Binding-site contacts:
Ligand atom O1 contacts residue GLY179 of chain 2.B at 3.6 Å (h-bond).
Ligand atom O4 contacts residue GLU294 of chain 2.B at 4.1 Å.
Ligand atom O5 contacts residue SER129 of chain 2.B at 2.7 Å (h-bond).
Ligand atom O1 contacts residue CYS184 of chain 2.B at 3.6 Å.
Ligand atom C6 contacts residue SER129 of chain 2.B at 3.5 Å.
Ligand atom O4 contacts residue THR186 of chain 2.B at 3.2 Å (h-bond).
Ligand atom C12 contacts residue IMP1 of chain 2.F at 3.8 Å.
Ligand atom C10 contacts residue GLY177 of chain 2.B at 3.0 Å.
Ligand atom C1 contacts residue GLY179 of chain 2.B at 3.8 Å.
Ligand atom C16 contacts residue SER129 of chain 2.B at 3.6 Å.
Ligand atom O1 contacts residue IMP1 of chain 2.F at 3.6 Å.
Ligand atom C16 contacts residue IMP1 of chain 2.F at 3.3 Å.
Ligand atom O6 contacts residue SER128 of chain 2.B at 3.1 Å.
Ligand atom C9 contacts residue MET267 of chain 2.B at 3.6 Å (hydrophobic).
Ligand atom C2 contacts residue GLY268 of chain 2.B at 4.0 Å.
Ligand atom C12 contacts residue SER129 of chain 2.B at 4.0 Å.
Ligand atom C1 contacts residue THR186 of chain 2.B at 3.8 Å.
Ligand atom C17 contacts residue GLY268 of chain 2.B at 3.7 Å.
Ligand atom C11 contacts residue IMP1 of chain 2.F at 3.9 Å.
Ligand atom C13 contacts residue IMP1 of chain 2.F at 3.9 Å.
Ligand atom O1 contacts residue THR186 of chain 2.B at 2.7 Å (h-bond).
Ligand atom C10 contacts residue ASN156 of chain 2.B at 3.6 Å.
Ligand atom C14 contacts residue IMP1 of chain 2.F at 3.6 Å.
Ligand atom C15 contacts residue SER129 of chain 2.B at 3.6 Å.
Ligand atom C7 contacts residue IMP1 of chain 2.F at 3.4 Å.
Ligand atom C17 contacts residue IMP1 of chain 2.F at 3.7 Å.
Ligand atom C14 contacts residue SER129 of chain 2.B at 4.0 Å.
Ligand atom C7 contacts residue SER128 of chain 2.B at 3.8 Å.
Ligand atom C8 contacts residue SER129 of chain 2.B at 4.0 Å.
Ligand atom O4 contacts residue SER129 of chain 2.B at 4.0 Å.
Ligand atom C1 contacts residue IMP1 of chain 2.F at 3.6 Å.
Ligand atom C15 contacts residue IMP1 of chain 2.F at 3.2 Å.
Ligand atom O2 contacts residue GLY177 of chain 2.B at 3.2 Å (h-bond).
Ligand atom C11 contacts residue SER129 of chain 2.B at 3.8 Å.
Ligand atom O2 contacts residue GLY179 of chain 2.B at 3.2 Å (h-bond).
Ligand atom O2 contacts residue ILE178 of chain 2.B at 3.5 Å.
Ligand atom O4 contacts residue IMP1 of chain 2.F at 2.9 Å.
Ligand atom C8 contacts residue SER128 of chain 2.B at 4.0 Å.
Ligand atom O6 contacts residue SER129 of chain 2.B at 2.8 Å (h-bond).
Ligand atom C7 contacts residue ASN156 of chain 2.B at 3.8 Å.

Sequence of chain 2.B:
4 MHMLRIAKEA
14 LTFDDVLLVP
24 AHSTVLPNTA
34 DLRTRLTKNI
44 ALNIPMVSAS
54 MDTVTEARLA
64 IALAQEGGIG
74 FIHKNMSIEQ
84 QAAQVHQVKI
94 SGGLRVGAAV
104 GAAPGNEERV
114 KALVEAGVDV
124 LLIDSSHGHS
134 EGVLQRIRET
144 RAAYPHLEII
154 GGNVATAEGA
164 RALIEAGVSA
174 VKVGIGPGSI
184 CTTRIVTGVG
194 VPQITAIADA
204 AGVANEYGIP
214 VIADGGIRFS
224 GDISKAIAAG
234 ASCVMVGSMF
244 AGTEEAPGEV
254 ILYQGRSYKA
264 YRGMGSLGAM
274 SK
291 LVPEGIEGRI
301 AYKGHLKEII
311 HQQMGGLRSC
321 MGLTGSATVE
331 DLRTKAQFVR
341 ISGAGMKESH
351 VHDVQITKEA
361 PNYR

A protein and the small-molecule ligand that binds it are described below.
Small molecule (SMILES): COc1c(C)c2c(c(O)c1C/C=C(\C)CCC(=O)O)C(=O)OC2